Binding-site contacts:
Ligand atom C6 contacts residue ARG96 of chain 1.A at 3.5 Å.
Ligand atom O2 contacts residue ASN170 of chain 1.A at 3.4 Å (h-bond).
Ligand atom C4 contacts residue LYS167 of chain 1.A at 3.9 Å.
Ligand atom C1' contacts residue ASN170 of chain 1.A at 3.8 Å.
Ligand atom C4' contacts residue ASN170 of chain 1.A at 3.9 Å.
Ligand atom O4' contacts residue SER65 of chain 1.A at 3.7 Å.
Ligand atom C5 contacts residue ARG96 of chain 1.A at 3.3 Å.
Ligand atom O2' contacts residue ASN62 of chain 1.A at 3.6 Å (h-bond).
Ligand atom P contacts residue LYS97 of chain 1.A at 3.8 Å.
Ligand atom OP1 contacts residue LEU24 of chain 1.A at 3.7 Å.
Ligand atom O4 contacts residue TYR67 of chain 1.A at 3.9 Å.
Ligand atom C2' contacts residue LEU171 of chain 1.A at 3.9 Å (hydrophobic).
Ligand atom C2 contacts residue TYR67 of chain 1.A at 3.3 Å (hydrophobic).
Ligand atom OP1 contacts residue ASN23 of chain 1.A at 3.8 Å.
Ligand atom C4' contacts residue ASN62 of chain 1.A at 3.3 Å.
Ligand atom N3 contacts residue TYR67 of chain 1.A at 3.6 Å (h-bond).
Ligand atom OP1 contacts residue SER94 of chain 1.A at 3.3 Å (h-bond).
Ligand atom N3 contacts residue LYS167 of chain 1.A at 3.9 Å.
Ligand atom C2 contacts residue ASP134 of chain 1.A at 3.7 Å.
Ligand atom O2 contacts residue TYR67 of chain 1.A at 3.1 Å (h-bond).
Ligand atom O4' contacts residue ASN170 of chain 1.A at 3.4 Å.
Ligand atom OP2 contacts residue SER65 of chain 1.A at 3.9 Å.
Ligand atom N3 contacts residue LEU171 of chain 1.A at 4.0 Å.
Ligand atom OP1 contacts residue SER65 of chain 1.A at 3.3 Å.
Ligand atom C2 contacts residue LEU171 of chain 1.A at 3.8 Å (hydrophobic).
Ligand atom O3' contacts residue ASN170 of chain 1.A at 4.0 Å.
Ligand atom O2 contacts residue ASP134 of chain 1.A at 3.7 Å.
Ligand atom O2' contacts residue ASP134 of chain 1.A at 3.7 Å.
Ligand atom N1 contacts residue LEU171 of chain 1.A at 4.0 Å.
Ligand atom C6 contacts residue SER65 of chain 1.A at 3.9 Å.
Ligand atom P contacts residue ARG96 of chain 1.A at 3.3 Å.
Ligand atom O3' contacts residue ASN62 of chain 1.A at 3.8 Å.
Ligand atom C5' contacts residue LYS97 of chain 1.A at 3.4 Å.
Ligand atom N3 contacts residue ASP134 of chain 1.A at 3.7 Å.
Ligand atom O4 contacts residue LYS167 of chain 1.A at 3.6 Å.
Ligand atom O5' contacts residue ARG96 of chain 1.A at 3.3 Å (salt-bridge).
Ligand atom C4 contacts residue TYR67 of chain 1.A at 3.7 Å (hydrophobic).
Ligand atom C2' contacts residue ARG96 of chain 1.A at 3.7 Å.
Ligand atom N1 contacts residue SER65 of chain 1.A at 3.9 Å.
Ligand atom OP2 contacts residue ARG96 of chain 1.A at 2.4 Å (salt-bridge).

Sequence of chain 1.A:
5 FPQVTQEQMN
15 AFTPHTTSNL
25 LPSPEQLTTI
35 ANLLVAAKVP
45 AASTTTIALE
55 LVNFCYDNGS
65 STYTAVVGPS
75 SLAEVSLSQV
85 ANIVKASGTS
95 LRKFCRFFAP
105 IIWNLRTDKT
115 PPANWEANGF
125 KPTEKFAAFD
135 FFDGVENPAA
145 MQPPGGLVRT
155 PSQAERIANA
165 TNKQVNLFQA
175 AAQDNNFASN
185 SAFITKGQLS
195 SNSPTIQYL

This protein binds this small molecule.
Small molecule (SMILES): O=c1ccn([C@@H]2O[C@H](CO[P](=O)(O)O[C@H]3[C@@H](O)[C@H](n4ccc(=O)[nH]c4=O)O[C@@H]3CO[P](=O)(O)O[C@H]3[C@@H](O)[C@H](n4ccc(=O)[nH]c4=O)O[C@@H]3CO[P](=O)(O)O[C@H]3[C@@H](O)[C@H](n4ccc(=O)[nH]c4=O)O[C@@H]3CO[P](=O)(O)O[C@H]3[C@@H](O)[C@H](n4ccc(=O)[nH]c4=O)O[C@@H]3COP(=O)=O)[C@@H](O)[C@H]2O)c(=O)[nH]1